The small molecule below binds the protein below.
Small molecule (SMILES): NC(=O)c1cnccn1

Sequence of chain 1.A:
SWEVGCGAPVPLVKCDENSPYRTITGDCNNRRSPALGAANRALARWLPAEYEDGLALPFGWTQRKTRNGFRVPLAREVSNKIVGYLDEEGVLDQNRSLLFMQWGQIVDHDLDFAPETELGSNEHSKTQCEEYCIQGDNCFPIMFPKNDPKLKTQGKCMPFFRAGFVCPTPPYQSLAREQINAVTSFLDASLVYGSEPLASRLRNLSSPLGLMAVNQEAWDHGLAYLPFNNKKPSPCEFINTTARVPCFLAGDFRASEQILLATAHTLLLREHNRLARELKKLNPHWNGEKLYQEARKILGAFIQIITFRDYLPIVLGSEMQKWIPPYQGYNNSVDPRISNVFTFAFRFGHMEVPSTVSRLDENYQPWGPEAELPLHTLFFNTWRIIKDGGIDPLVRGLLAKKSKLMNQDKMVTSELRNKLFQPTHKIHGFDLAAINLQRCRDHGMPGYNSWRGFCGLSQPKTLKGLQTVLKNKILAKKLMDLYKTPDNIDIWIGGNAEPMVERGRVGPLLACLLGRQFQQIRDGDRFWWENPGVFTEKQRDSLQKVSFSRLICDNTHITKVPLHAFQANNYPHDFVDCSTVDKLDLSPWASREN

Binding-site contacts:
Ligand atom C1 contacts residue ARG255 of chain 1.A at 3.5 Å.
Ligand atom C4 contacts residue GLU258 of chain 1.A at 4.4 Å.
Ligand atom C1 contacts residue HIS109 of chain 1.A at 4.3 Å.
Ligand atom C contacts residue HIS109 of chain 1.A at 2.6 Å.
Ligand atom N2 contacts residue HEM1 of chain 1.E at 3.9 Å.
Ligand atom C4 contacts residue GLN105 of chain 1.A at 3.7 Å.
Ligand atom N3 contacts residue HEM1 of chain 1.E at 2.9 Å.
Ligand atom N2 contacts residue GLN105 of chain 1.A at 4.1 Å.
Ligand atom C4 contacts residue ARG255 of chain 1.A at 4.2 Å.
Ligand atom C3 contacts residue HIS109 of chain 1.A at 3.1 Å.
Ligand atom O contacts residue HEM1 of chain 1.E at 2.5 Å (h-bond).
Ligand atom C3 contacts residue ARG255 of chain 1.A at 4.4 Å.
Ligand atom C4 contacts residue HEM1 of chain 1.E at 3.0 Å.
Ligand atom N2 contacts residue PZA1 of chain 1.V at 3.4 Å (h-bond).
Ligand atom N3 contacts residue ARG255 of chain 1.A at 3.7 Å.
Ligand atom C2 contacts residue ARG255 of chain 1.A at 3.7 Å.
Ligand atom C4 contacts residue HIS109 of chain 1.A at 2.7 Å.
Ligand atom N3 contacts residue HIS109 of chain 1.A at 3.4 Å (h-bond).
Ligand atom N2 contacts residue HIS109 of chain 1.A at 3.9 Å.
Ligand atom C2 contacts residue GLU258 of chain 1.A at 3.8 Å.
Ligand atom N1 contacts residue GLN105 of chain 1.A at 2.6 Å (h-bond).
Ligand atom C3 contacts residue GLN105 of chain 1.A at 3.1 Å.
Ligand atom C1 contacts residue HEM1 of chain 1.E at 3.3 Å.
Ligand atom C3 contacts residue GLU258 of chain 1.A at 3.1 Å.
Ligand atom O contacts residue ARG255 of chain 1.A at 4.4 Å.
Ligand atom C2 contacts residue PZA1 of chain 1.V at 2.9 Å.
Ligand atom N2 contacts residue ARG255 of chain 1.A at 3.8 Å.
Ligand atom C contacts residue GLN105 of chain 1.A at 3.5 Å.
Ligand atom C contacts residue HEM1 of chain 1.E at 2.7 Å.
Ligand atom N2 contacts residue GLU258 of chain 1.A at 3.0 Å.
Ligand atom O contacts residue GLN105 of chain 1.A at 4.4 Å.
Ligand atom C2 contacts residue HEM1 of chain 1.E at 3.8 Å.
Ligand atom O contacts residue HIS109 of chain 1.A at 2.7 Å (h-bond).
Ligand atom C1 contacts residue PZA1 of chain 1.V at 3.5 Å.
Ligand atom N1 contacts residue HIS109 of chain 1.A at 3.2 Å (h-bond).
Ligand atom C3 contacts residue HEM1 of chain 1.E at 3.7 Å.
Ligand atom N1 contacts residue HEM1 of chain 1.E at 2.6 Å (h-bond).
Ligand atom O contacts residue ASP108 of chain 1.A at 3.4 Å (salt-bridge).